Binding-site contacts:
Ligand atom O5 contacts residue SER338 of chain 3.A at 4.2 Å.
Ligand atom O7 contacts residue GLY336 of chain 3.A at 3.2 Å (h-bond).
Ligand atom N2 contacts residue GLY336 of chain 3.A at 4.3 Å.
Ligand atom C5 contacts residue SER338 of chain 3.A at 3.9 Å.
Ligand atom C8 contacts residue ILE344 of chain 3.A at 4.1 Å (hydrophobic).
Ligand atom C2 contacts residue GLY336 of chain 3.A at 4.5 Å.
Ligand atom O7 contacts residue PRO335 of chain 3.A at 4.0 Å.
Ligand atom C2 contacts residue ASN341 of chain 3.A at 2.4 Å.
Ligand atom C1 contacts residue ASN341 of chain 3.A at 1.4 Å.
Ligand atom C1 contacts residue SER338 of chain 3.A at 3.9 Å.
Ligand atom C3 contacts residue GLY336 of chain 3.A at 4.1 Å.
Ligand atom C1 contacts residue GLY336 of chain 3.A at 4.2 Å.
Ligand atom C5 contacts residue GLY336 of chain 3.A at 4.4 Å.
Ligand atom C6 contacts residue PHE337 of chain 3.A at 4.1 Å (hydrophobic).
Ligand atom C6 contacts residue ASP340 of chain 3.A at 4.3 Å.
Ligand atom C6 contacts residue SER338 of chain 3.A at 3.9 Å.
Ligand atom C4 contacts residue ASN341 of chain 3.A at 4.2 Å.
Ligand atom C5 contacts residue PHE337 of chain 3.A at 4.1 Å (hydrophobic).
Ligand atom C6 contacts residue ASN341 of chain 3.A at 4.1 Å.
Ligand atom O5 contacts residue SER338 of chain 3.A at 3.4 Å.
Ligand atom O7 contacts residue ASN341 of chain 3.A at 3.0 Å (h-bond).
Ligand atom C6 contacts residue SER338 of chain 3.A at 3.7 Å.
Ligand atom C5 contacts residue ASN341 of chain 3.A at 3.6 Å.
Ligand atom C8 contacts residue ASN342 of chain 3.A at 3.7 Å.
Ligand atom N2 contacts residue ASN341 of chain 3.A at 2.9 Å (h-bond).
Ligand atom C7 contacts residue GLY336 of chain 3.A at 4.4 Å.
Ligand atom O5 contacts residue ASN341 of chain 3.A at 2.4 Å (h-bond).
Ligand atom C7 contacts residue ASN341 of chain 3.A at 3.2 Å.
Ligand atom C8 contacts residue ASN341 of chain 3.A at 4.4 Å.
Ligand atom O4 contacts residue GLY336 of chain 3.A at 4.1 Å.
Ligand atom C5 contacts residue ASN341 of chain 3.A at 4.4 Å.
Ligand atom C3 contacts residue ASN341 of chain 3.A at 3.8 Å.
Ligand atom O6 contacts residue GLU349 of chain 3.A at 4.3 Å.
Ligand atom C8 contacts residue SER343 of chain 3.A at 4.4 Å.

The protein below binds the small molecule below.
Small molecule (SMILES): CC(=O)N[C@H]1[C@H](O[C@H]2[C@H](O)[C@@H](NC(C)=O)CO[C@@H]2CO[C@@H]2O[C@@H](C)[C@@H](O)[C@@H](O)[C@@H]2O)O[C@H](CO)[C@@H](O)[C@@H]1O

Sequence of chain 3.A:
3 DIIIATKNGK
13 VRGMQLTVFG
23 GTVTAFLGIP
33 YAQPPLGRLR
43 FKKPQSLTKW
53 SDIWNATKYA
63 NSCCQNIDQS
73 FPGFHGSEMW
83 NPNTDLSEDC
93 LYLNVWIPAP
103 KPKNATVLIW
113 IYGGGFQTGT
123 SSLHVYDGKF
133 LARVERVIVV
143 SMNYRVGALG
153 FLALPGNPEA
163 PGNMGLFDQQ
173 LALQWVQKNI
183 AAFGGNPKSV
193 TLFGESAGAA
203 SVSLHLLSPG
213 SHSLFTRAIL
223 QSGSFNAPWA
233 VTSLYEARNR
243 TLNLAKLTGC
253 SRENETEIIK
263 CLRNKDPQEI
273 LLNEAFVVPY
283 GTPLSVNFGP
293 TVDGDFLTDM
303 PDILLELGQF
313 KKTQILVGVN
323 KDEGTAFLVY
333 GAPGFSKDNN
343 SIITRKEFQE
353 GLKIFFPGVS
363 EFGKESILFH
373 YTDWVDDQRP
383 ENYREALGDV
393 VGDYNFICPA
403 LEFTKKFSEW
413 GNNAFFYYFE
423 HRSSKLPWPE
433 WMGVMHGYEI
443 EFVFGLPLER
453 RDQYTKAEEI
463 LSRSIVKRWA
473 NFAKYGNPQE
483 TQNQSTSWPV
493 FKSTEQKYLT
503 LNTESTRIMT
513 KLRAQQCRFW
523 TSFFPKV